Sequence of chain 1.E:
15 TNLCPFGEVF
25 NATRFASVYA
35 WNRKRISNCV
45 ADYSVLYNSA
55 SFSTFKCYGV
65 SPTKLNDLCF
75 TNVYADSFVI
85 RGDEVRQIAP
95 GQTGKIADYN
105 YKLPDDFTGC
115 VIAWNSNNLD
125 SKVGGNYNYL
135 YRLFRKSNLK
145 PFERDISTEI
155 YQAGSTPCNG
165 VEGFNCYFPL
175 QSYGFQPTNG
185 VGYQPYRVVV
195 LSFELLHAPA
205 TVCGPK

The protein below binds the small molecule below.
Small molecule (SMILES): CC(=O)N[C@@H]1[C@@H](O)[C@H](O)[C@@H](CO)O[C@H]1O

Binding-site contacts:
Ligand atom C7 contacts residue ASN25 of chain 1.E at 3.2 Å.
Ligand atom O7 contacts residue ASN25 of chain 1.E at 4.0 Å.
Ligand atom O5 contacts residue ASN25 of chain 1.E at 2.2 Å (h-bond).
Ligand atom C4 contacts residue ASN25 of chain 1.E at 4.2 Å.
Ligand atom N2 contacts residue ASN25 of chain 1.E at 2.5 Å (h-bond).
Ligand atom C3 contacts residue SER53 of chain 1.E at 4.5 Å.
Ligand atom O6 contacts residue ASN25 of chain 1.E at 4.5 Å.
Ligand atom N2 contacts residue SER53 of chain 1.E at 4.0 Å.
Ligand atom C8 contacts residue SER53 of chain 1.E at 4.2 Å.
Ligand atom C8 contacts residue ASN25 of chain 1.E at 3.7 Å.
Ligand atom C2 contacts residue ASN25 of chain 1.E at 2.6 Å.
Ligand atom C3 contacts residue ASN25 of chain 1.E at 3.9 Å.
Ligand atom C8 contacts residue VAL49 of chain 1.E at 4.1 Å (hydrophobic).
Ligand atom C1 contacts residue ASN25 of chain 1.E at 1.5 Å.
Ligand atom C5 contacts residue ASN25 of chain 1.E at 3.5 Å.
Ligand atom C7 contacts residue SER53 of chain 1.E at 4.3 Å.